A small-molecule ligand and the protein it binds are described below.
Small molecule (SMILES): CSc1ccccc1

Sequence of chain 3.A:
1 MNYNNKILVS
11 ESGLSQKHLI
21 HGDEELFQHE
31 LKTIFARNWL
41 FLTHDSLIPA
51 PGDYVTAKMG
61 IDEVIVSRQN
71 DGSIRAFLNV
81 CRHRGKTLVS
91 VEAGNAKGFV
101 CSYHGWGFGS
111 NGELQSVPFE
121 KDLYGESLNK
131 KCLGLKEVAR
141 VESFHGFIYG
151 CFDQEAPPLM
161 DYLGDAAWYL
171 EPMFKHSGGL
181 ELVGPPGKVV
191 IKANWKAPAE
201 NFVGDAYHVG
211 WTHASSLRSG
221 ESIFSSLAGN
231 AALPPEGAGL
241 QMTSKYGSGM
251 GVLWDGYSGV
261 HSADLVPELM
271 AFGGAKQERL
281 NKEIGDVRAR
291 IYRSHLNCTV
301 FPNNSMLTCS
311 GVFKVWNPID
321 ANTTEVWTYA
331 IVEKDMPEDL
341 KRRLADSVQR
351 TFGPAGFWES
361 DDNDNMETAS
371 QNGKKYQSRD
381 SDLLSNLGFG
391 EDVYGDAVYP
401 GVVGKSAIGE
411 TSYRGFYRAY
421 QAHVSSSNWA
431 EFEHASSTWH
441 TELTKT

Binding-site contacts:
Ligand atom C8 contacts residue LEU307 of chain 3.A at 4.4 Å (hydrophobic).
Ligand atom C5 contacts residue VAL209 of chain 3.A at 4.3 Å (hydrophobic).
Ligand atom C1 contacts residue HIS295 of chain 3.A at 3.6 Å.
Ligand atom C2 contacts residue VAL209 of chain 3.A at 4.0 Å (hydrophobic).
Ligand atom S7 contacts residue LEU307 of chain 3.A at 3.9 Å.
Ligand atom S7 contacts residue ASN201 of chain 3.A at 4.3 Å.
Ligand atom C3 contacts residue VAL209 of chain 3.A at 4.0 Å (hydrophobic).
Ligand atom C3 contacts residue ASN297 of chain 3.A at 3.9 Å.
Ligand atom C8 contacts residue ASN201 of chain 3.A at 3.5 Å.
Ligand atom C4 contacts residue VAL209 of chain 3.A at 4.1 Å (hydrophobic).
Ligand atom C5 contacts residue LEU307 of chain 3.A at 4.1 Å (hydrophobic).
Ligand atom C8 contacts residue PHE202 of chain 3.A at 3.9 Å (hydrophobic).
Ligand atom C1 contacts residue PHE224 of chain 3.A at 3.9 Å (hydrophobic).
Ligand atom C2 contacts residue HIS295 of chain 3.A at 4.0 Å.
Ligand atom C3 contacts residue LEU307 of chain 3.A at 4.4 Å (hydrophobic).
Ligand atom C8 contacts residue HIS208 of chain 3.A at 3.8 Å.
Ligand atom C6 contacts residue VAL260 of chain 3.A at 4.1 Å (hydrophobic).
Ligand atom C5 contacts residue VAL260 of chain 3.A at 4.3 Å (hydrophobic).
Ligand atom C5 contacts residue HIS295 of chain 3.A at 4.3 Å.
Ligand atom C4 contacts residue LEU307 of chain 3.A at 4.0 Å (hydrophobic).
Ligand atom C1 contacts residue VAL209 of chain 3.A at 4.3 Å (hydrophobic).
Ligand atom C8 contacts residue ASP205 of chain 3.A at 3.9 Å.
Ligand atom C6 contacts residue VAL209 of chain 3.A at 4.4 Å (hydrophobic).
Ligand atom S7 contacts residue HIS208 of chain 3.A at 4.1 Å.
Ligand atom C8 contacts residue ASN297 of chain 3.A at 4.2 Å.
Ligand atom C2 contacts residue ASN297 of chain 3.A at 4.2 Å.
Ligand atom C6 contacts residue HIS295 of chain 3.A at 3.8 Å.
Ligand atom C6 contacts residue PHE224 of chain 3.A at 4.2 Å (hydrophobic).